A protein and the small-molecule ligand that binds it are described below.
Small molecule (SMILES): CC(=O)C(=O)O

Binding-site contacts:
Ligand atom C contacts residue ARG556 of chain 2.B at 4.4 Å.
Ligand atom CB contacts residue LEU555 of chain 2.B at 3.1 Å (hydrophobic).
Ligand atom CA contacts residue ASP558 of chain 2.B at 4.1 Å.
Ligand atom O contacts residue LEU557 of chain 2.B at 3.1 Å (h-bond).
Ligand atom O contacts residue LEU555 of chain 2.B at 3.7 Å.
Ligand atom CA contacts residue LEU557 of chain 2.B at 4.0 Å (hydrophobic).
Ligand atom O3 contacts residue SER562 of chain 2.B at 2.6 Å (h-bond).
Ligand atom CB contacts residue SER562 of chain 2.B at 3.6 Å.
Ligand atom O contacts residue PRO581 of chain 2.B at 4.3 Å.
Ligand atom C contacts residue MET561 of chain 2.B at 3.2 Å (hydrophobic).
Ligand atom C contacts residue ASP558 of chain 2.B at 3.9 Å.
Ligand atom CB contacts residue ARG556 of chain 2.B at 3.8 Å.
Ligand atom CA contacts residue LEU555 of chain 2.B at 2.9 Å (hydrophobic).
Ligand atom C contacts residue LEU555 of chain 2.B at 3.2 Å (hydrophobic).
Ligand atom C contacts residue LEU557 of chain 2.B at 3.9 Å (hydrophobic).
Ligand atom O contacts residue ASP558 of chain 2.B at 3.2 Å (salt-bridge).
Ligand atom O3 contacts residue LEU555 of chain 2.B at 3.4 Å (h-bond).
Ligand atom O contacts residue MET561 of chain 2.B at 3.7 Å.
Ligand atom OXT contacts residue LEU555 of chain 2.B at 3.6 Å.
Ligand atom CB contacts residue MET561 of chain 2.B at 3.7 Å (hydrophobic).
Ligand atom O3 contacts residue LEU557 of chain 2.B at 3.2 Å (h-bond).
Ligand atom CA contacts residue ARG556 of chain 2.B at 4.1 Å.
Ligand atom CA contacts residue SER562 of chain 2.B at 3.5 Å.
Ligand atom OXT contacts residue MET561 of chain 2.B at 3.2 Å.
Ligand atom CA contacts residue MET561 of chain 2.B at 3.4 Å (hydrophobic).
Ligand atom O3 contacts residue ARG556 of chain 2.B at 3.6 Å.
Ligand atom O contacts residue ARG556 of chain 2.B at 4.1 Å.
Ligand atom O3 contacts residue MET561 of chain 2.B at 3.9 Å.
Ligand atom O3 contacts residue ASP558 of chain 2.B at 3.2 Å (salt-bridge).

Sequence of chain 2.B:
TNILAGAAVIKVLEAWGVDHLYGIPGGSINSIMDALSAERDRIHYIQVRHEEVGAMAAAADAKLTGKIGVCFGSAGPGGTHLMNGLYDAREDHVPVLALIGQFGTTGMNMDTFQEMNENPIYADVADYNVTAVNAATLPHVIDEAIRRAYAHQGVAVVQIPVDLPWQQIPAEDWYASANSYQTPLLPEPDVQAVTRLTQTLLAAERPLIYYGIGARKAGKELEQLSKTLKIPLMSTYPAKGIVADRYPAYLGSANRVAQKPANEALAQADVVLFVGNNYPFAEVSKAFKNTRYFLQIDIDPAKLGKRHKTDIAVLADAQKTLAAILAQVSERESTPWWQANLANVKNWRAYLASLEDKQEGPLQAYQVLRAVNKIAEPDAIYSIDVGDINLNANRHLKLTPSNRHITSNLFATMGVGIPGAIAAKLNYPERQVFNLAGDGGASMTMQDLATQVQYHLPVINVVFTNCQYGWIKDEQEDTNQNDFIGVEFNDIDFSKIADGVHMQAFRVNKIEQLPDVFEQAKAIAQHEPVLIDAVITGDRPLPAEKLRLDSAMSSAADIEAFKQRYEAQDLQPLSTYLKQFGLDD